Sequence of chain 1.A:
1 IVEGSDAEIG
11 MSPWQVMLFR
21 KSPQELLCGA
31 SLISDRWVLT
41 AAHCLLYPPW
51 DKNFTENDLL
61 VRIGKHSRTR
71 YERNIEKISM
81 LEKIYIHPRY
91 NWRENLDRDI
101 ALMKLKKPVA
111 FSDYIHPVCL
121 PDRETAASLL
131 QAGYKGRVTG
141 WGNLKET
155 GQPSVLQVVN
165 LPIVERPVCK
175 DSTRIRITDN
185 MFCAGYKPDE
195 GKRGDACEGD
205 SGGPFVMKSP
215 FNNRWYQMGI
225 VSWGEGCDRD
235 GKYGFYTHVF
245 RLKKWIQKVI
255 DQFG

A small-molecule ligand and the protein it binds are described below.
Small molecule (SMILES): CC(=O)N[C@@H]1[C@@H](O)[C@H](O)[C@@H](CO)O[C@H]1O

Binding-site contacts:
Ligand atom O5 contacts residue ASN53 of chain 1.A at 2.3 Å (h-bond).
Ligand atom C1 contacts residue ASN53 of chain 1.A at 1.4 Å.
Ligand atom C8 contacts residue TRP92 of chain 1.A at 4.3 Å (hydrophobic).
Ligand atom O7 contacts residue LEU46 of chain 1.A at 3.9 Å.
Ligand atom C2 contacts residue ASN53 of chain 1.A at 2.4 Å.
Ligand atom C3 contacts residue ASN53 of chain 1.A at 3.7 Å.
Ligand atom C8 contacts residue LEU46 of chain 1.A at 4.0 Å (hydrophobic).
Ligand atom O7 contacts residue ASN53 of chain 1.A at 4.1 Å.
Ligand atom C7 contacts residue ASN53 of chain 1.A at 3.8 Å.
Ligand atom C8 contacts residue PRO48 of chain 1.A at 4.2 Å (hydrophobic).
Ligand atom C4 contacts residue ASN53 of chain 1.A at 4.1 Å.
Ligand atom C7 contacts residue LEU46 of chain 1.A at 3.9 Å (hydrophobic).
Ligand atom C5 contacts residue ASN53 of chain 1.A at 3.6 Å.
Ligand atom N2 contacts residue ASN53 of chain 1.A at 2.9 Å (h-bond).